A small-molecule ligand and the protein it binds are described below.
Small molecule (SMILES): CC(=O)N[C@H]1[C@H]([C@H](O)[C@H](O)CO)O[C@H](P(=O)(O)O)C[C@@H]1O

Binding-site contacts:
Ligand atom C11 contacts residue ILE142 of chain 3.A at 4.0 Å (hydrophobic).
Ligand atom C8 contacts residue ARG212 of chain 3.A at 3.5 Å.
Ligand atom O9 contacts residue GLU196 of chain 3.A at 2.8 Å (salt-bridge).
Ligand atom O9 contacts residue ALA166 of chain 3.A at 3.2 Å.
Ligand atom C11 contacts residue ARG144 of chain 3.A at 4.3 Å.
Ligand atom P1 contacts residue TYR324 of chain 3.A at 3.8 Å.
Ligand atom C11 contacts residue TRP98 of chain 3.A at 4.1 Å (hydrophobic).
Ligand atom O10 contacts residue ARG71 of chain 3.A at 3.1 Å (salt-bridge).
Ligand atom O4 contacts residue ASP70 of chain 3.A at 3.0 Å (salt-bridge).
Ligand atom O3P contacts residue TYR324 of chain 3.A at 3.8 Å.
Ligand atom C4 contacts residue ASP70 of chain 3.A at 3.5 Å.
Ligand atom O6 contacts residue TYR324 of chain 3.A at 4.0 Å.
Ligand atom C9 contacts residue ALA166 of chain 3.A at 4.0 Å (hydrophobic).
Ligand atom C4 contacts residue GLU38 of chain 3.A at 3.7 Å.
Ligand atom C10 contacts residue ARG71 of chain 3.A at 4.2 Å.
Ligand atom C9 contacts residue GLU196 of chain 3.A at 3.7 Å.
Ligand atom O3P contacts residue ARG290 of chain 3.A at 2.7 Å (salt-bridge).
Ligand atom O1P contacts residue ARG37 of chain 3.A at 3.9 Å.
Ligand atom O3P contacts residue ARG37 of chain 3.A at 3.4 Å (salt-bridge).
Ligand atom P1 contacts residue ARG290 of chain 3.A at 3.5 Å.
Ligand atom O6 contacts residue ARG212 of chain 3.A at 4.3 Å.
Ligand atom O8 contacts residue GLU196 of chain 3.A at 2.8 Å (salt-bridge).
Ligand atom O4 contacts residue GLU38 of chain 3.A at 3.2 Å (salt-bridge).
Ligand atom C6 contacts residue GLU197 of chain 3.A at 4.2 Å.
Ligand atom O9 contacts residue ASN214 of chain 3.A at 4.3 Å.
Ligand atom O1P contacts residue ASP70 of chain 3.A at 4.3 Å.
Ligand atom O2P contacts residue ARG290 of chain 3.A at 3.2 Å (salt-bridge).
Ligand atom O9 contacts residue ARG144 of chain 3.A at 4.3 Å.
Ligand atom C9 contacts residue ARG212 of chain 3.A at 4.0 Å.
Ligand atom O8 contacts residue GLU197 of chain 3.A at 3.8 Å.
Ligand atom C5 contacts residue ASP70 of chain 3.A at 4.2 Å.
Ligand atom O8 contacts residue ARG212 of chain 3.A at 3.7 Å.
Ligand atom P1 contacts residue ARG37 of chain 3.A at 4.2 Å.
Ligand atom O2P contacts residue ARG212 of chain 3.A at 3.8 Å.
Ligand atom C8 contacts residue GLU196 of chain 3.A at 3.8 Å.
Ligand atom C9 contacts residue ASN214 of chain 3.A at 3.8 Å.
Ligand atom C3 contacts residue ASP70 of chain 3.A at 3.1 Å.
Ligand atom C3 contacts residue TYR324 of chain 3.A at 4.1 Å (hydrophobic).
Ligand atom C2 contacts residue TYR324 of chain 3.A at 3.2 Å (hydrophobic).
Ligand atom C3 contacts residue GLU38 of chain 3.A at 3.8 Å.

Sequence of chain 3.A:
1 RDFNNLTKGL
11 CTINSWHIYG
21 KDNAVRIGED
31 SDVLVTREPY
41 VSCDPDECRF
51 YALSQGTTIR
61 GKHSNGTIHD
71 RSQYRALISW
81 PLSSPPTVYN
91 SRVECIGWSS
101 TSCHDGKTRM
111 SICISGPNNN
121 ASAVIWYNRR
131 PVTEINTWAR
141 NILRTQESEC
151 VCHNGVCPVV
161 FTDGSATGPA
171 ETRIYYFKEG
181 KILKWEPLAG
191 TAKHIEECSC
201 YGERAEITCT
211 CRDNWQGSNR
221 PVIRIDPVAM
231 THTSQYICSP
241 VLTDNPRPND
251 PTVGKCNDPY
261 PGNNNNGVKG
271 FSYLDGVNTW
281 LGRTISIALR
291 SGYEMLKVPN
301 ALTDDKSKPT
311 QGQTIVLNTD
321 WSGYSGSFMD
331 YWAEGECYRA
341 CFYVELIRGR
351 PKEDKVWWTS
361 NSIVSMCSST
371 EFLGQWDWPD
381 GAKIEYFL